Sequence of chain 1.F:
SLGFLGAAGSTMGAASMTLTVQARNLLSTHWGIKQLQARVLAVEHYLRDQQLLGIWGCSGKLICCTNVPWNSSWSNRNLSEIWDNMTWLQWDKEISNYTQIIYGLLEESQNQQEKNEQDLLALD

This protein binds this small molecule.
Small molecule (SMILES): CC(=O)N[C@@H]1[C@@H](O)[C@H](O)[C@@H](CO)O[C@H]1O

Sequence of chain 1.E:
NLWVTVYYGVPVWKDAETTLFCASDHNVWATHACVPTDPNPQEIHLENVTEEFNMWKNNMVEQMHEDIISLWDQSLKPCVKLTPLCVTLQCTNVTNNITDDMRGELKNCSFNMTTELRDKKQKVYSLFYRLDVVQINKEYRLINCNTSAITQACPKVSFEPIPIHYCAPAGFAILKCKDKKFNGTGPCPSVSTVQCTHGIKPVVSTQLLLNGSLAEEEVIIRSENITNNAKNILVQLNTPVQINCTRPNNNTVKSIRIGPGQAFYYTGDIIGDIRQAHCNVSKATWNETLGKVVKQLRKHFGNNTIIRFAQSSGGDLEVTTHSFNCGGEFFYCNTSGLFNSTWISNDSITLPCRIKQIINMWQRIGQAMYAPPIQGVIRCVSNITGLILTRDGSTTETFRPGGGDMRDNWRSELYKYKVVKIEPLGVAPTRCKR

Binding-site contacts:
Ligand atom C3 contacts residue ASN56 of chain 1.E at 3.9 Å.
Ligand atom C7 contacts residue ASN56 of chain 1.E at 3.8 Å.
Ligand atom C8 contacts residue SER11 of chain 1.F at 3.9 Å.
Ligand atom O7 contacts residue ASN56 of chain 1.E at 4.2 Å.
Ligand atom O7 contacts residue SER11 of chain 1.F at 3.2 Å.
Ligand atom N2 contacts residue GLU55 of chain 1.E at 4.2 Å.
Ligand atom C5 contacts residue ASN56 of chain 1.E at 3.8 Å.
Ligand atom N2 contacts residue ASN56 of chain 1.E at 2.9 Å (h-bond).
Ligand atom O5 contacts residue ASN56 of chain 1.E at 2.5 Å (h-bond).
Ligand atom C2 contacts residue ASN56 of chain 1.E at 2.5 Å.
Ligand atom C1 contacts residue ASN56 of chain 1.E at 1.5 Å.
Ligand atom C8 contacts residue GLU55 of chain 1.E at 3.5 Å.
Ligand atom O7 contacts residue THR12 of chain 1.F at 4.4 Å.
Ligand atom C7 contacts residue SER11 of chain 1.F at 3.9 Å.
Ligand atom C4 contacts residue ASN56 of chain 1.E at 4.4 Å.
Ligand atom C7 contacts residue GLU55 of chain 1.E at 4.3 Å.